Binding-site contacts:
Ligand atom O5 contacts residue ASN318 of chain 1.B at 2.3 Å (h-bond).
Ligand atom N2 contacts residue GLN567 of chain 1.B at 3.2 Å (h-bond).
Ligand atom C8 contacts residue ASN318 of chain 1.B at 3.9 Å.
Ligand atom C6 contacts residue GLN567 of chain 1.B at 3.6 Å.
Ligand atom C1 contacts residue GLN567 of chain 1.B at 3.5 Å.
Ligand atom C4 contacts residue GLN567 of chain 1.B at 3.7 Å.
Ligand atom C8 contacts residue GLN567 of chain 1.B at 4.1 Å.
Ligand atom C5 contacts residue GLN567 of chain 1.B at 3.6 Å.
Ligand atom C8 contacts residue PRO566 of chain 1.B at 3.9 Å (hydrophobic).
Ligand atom C7 contacts residue GLN567 of chain 1.B at 4.2 Å.
Ligand atom O4 contacts residue GLN567 of chain 1.B at 3.1 Å (h-bond).
Ligand atom C8 contacts residue LEU569 of chain 1.B at 4.1 Å (hydrophobic).
Ligand atom C2 contacts residue GLN567 of chain 1.B at 3.7 Å.
Ligand atom O6 contacts residue GLN567 of chain 1.B at 4.5 Å.
Ligand atom O7 contacts residue ASN318 of chain 1.B at 3.5 Å (h-bond).
Ligand atom N2 contacts residue ASN318 of chain 1.B at 3.1 Å (h-bond).
Ligand atom C7 contacts residue ASN318 of chain 1.B at 3.2 Å.
Ligand atom C1 contacts residue ASN318 of chain 1.B at 1.5 Å.
Ligand atom O4 contacts residue THR568 of chain 1.B at 3.9 Å.
Ligand atom C5 contacts residue ASN318 of chain 1.B at 3.6 Å.
Ligand atom C3 contacts residue ASN318 of chain 1.B at 3.8 Å.
Ligand atom C3 contacts residue GLN567 of chain 1.B at 3.9 Å.
Ligand atom O3 contacts residue ASN318 of chain 1.B at 4.4 Å.
Ligand atom C2 contacts residue ASN318 of chain 1.B at 2.5 Å.
Ligand atom C4 contacts residue ASN318 of chain 1.B at 4.3 Å.
Ligand atom O5 contacts residue GLN567 of chain 1.B at 4.1 Å.

Sequence of chain 1.B:
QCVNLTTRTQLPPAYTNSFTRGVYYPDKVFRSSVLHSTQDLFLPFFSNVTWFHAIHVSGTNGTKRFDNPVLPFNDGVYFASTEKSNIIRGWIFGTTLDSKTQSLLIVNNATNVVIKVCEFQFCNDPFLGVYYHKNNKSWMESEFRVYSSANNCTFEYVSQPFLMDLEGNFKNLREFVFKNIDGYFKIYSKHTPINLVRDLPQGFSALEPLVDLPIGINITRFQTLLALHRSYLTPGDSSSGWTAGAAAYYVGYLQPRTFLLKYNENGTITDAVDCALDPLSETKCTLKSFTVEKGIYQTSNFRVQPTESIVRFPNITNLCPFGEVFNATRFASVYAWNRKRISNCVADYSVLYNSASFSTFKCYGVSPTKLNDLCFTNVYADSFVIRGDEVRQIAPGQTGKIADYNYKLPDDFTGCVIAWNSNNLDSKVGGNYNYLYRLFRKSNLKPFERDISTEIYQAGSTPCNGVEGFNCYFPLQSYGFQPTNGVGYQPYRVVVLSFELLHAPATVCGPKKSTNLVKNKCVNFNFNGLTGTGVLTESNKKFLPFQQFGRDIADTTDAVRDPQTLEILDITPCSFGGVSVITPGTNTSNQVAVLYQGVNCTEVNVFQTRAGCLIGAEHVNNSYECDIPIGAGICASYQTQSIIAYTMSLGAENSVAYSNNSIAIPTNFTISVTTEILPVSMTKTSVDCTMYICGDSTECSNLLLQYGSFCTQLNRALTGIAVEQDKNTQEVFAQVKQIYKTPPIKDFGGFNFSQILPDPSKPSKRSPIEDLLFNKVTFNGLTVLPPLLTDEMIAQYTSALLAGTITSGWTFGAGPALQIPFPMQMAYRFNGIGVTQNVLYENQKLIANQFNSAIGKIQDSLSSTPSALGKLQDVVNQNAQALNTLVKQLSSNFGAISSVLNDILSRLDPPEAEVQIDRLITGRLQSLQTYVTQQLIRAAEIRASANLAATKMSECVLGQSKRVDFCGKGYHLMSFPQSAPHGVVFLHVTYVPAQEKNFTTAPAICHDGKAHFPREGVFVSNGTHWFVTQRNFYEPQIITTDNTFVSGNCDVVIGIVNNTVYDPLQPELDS

The protein below binds the small molecule below.
Small molecule (SMILES): CC(=O)N[C@@H]1[C@@H](O)[C@H](O)[C@@H](CO)O[C@H]1O